A protein and the small-molecule ligand that binds it are described below.
Small molecule (SMILES): C[C@H](CS)C(=O)N1CCC[C@@H]1C(=O)O

Binding-site contacts:
Ligand atom C2 contacts residue HIS74 of chain 1.B at 3.7 Å.
Ligand atom S contacts residue CYS154 of chain 1.B at 4.0 Å.
Ligand atom S contacts residue HIS72 of chain 1.B at 4.1 Å.
Ligand atom O3 contacts residue HIS74 of chain 1.B at 3.1 Å.
Ligand atom O1 contacts residue ASP75 of chain 1.B at 3.9 Å.
Ligand atom S contacts residue HIS135 of chain 1.B at 3.4 Å (h-bond).
Ligand atom C9 contacts residue LYS106 of chain 1.B at 3.5 Å.
Ligand atom C3 contacts residue TRP45 of chain 1.B at 4.5 Å (hydrophobic).
Ligand atom O2 contacts residue LYS106 of chain 1.B at 2.9 Å (salt-bridge).
Ligand atom C6 contacts residue TYR166 of chain 1.B at 3.8 Å (hydrophobic).
Ligand atom O3 contacts residue LYS106 of chain 1.B at 3.5 Å (salt-bridge).
Ligand atom C9 contacts residue ASP75 of chain 1.B at 3.4 Å.
Ligand atom S contacts residue HIS74 of chain 1.B at 3.7 Å.
Ligand atom C1 contacts residue ASP76 of chain 1.B at 3.2 Å.
Ligand atom O1 contacts residue HIS74 of chain 1.B at 4.2 Å.
Ligand atom C5 contacts residue TYR166 of chain 1.B at 3.3 Å (hydrophobic).
Ligand atom N contacts residue HIS74 of chain 1.B at 4.2 Å.
Ligand atom C8 contacts residue ASP75 of chain 1.B at 3.9 Å.
Ligand atom S contacts residue ZN1 of chain 1.L at 2.3 Å.
Ligand atom C6 contacts residue GLU169 of chain 1.B at 4.2 Å.
Ligand atom C1 contacts residue ZN1 of chain 1.L at 3.4 Å.
Ligand atom S contacts residue ZN1 of chain 1.K at 2.3 Å.
Ligand atom O1 contacts residue TRP45 of chain 1.B at 3.9 Å.
Ligand atom C1 contacts residue ZN1 of chain 1.K at 3.2 Å.
Ligand atom C2 contacts residue TYR166 of chain 1.B at 4.1 Å (hydrophobic).
Ligand atom O2 contacts residue ASP75 of chain 1.B at 3.3 Å (salt-bridge).
Ligand atom C2 contacts residue ZN1 of chain 1.K at 3.9 Å.
Ligand atom C5 contacts residue HIS74 of chain 1.B at 4.1 Å.
Ligand atom C3 contacts residue TYR166 of chain 1.B at 3.7 Å (hydrophobic).
Ligand atom S contacts residue HIS196 of chain 1.B at 3.7 Å.
Ligand atom C4 contacts residue HIS74 of chain 1.B at 4.0 Å.
Ligand atom O3 contacts residue ASP75 of chain 1.B at 2.7 Å (salt-bridge).
Ligand atom C1 contacts residue HIS74 of chain 1.B at 3.5 Å.
Ligand atom S contacts residue ASP76 of chain 1.B at 3.7 Å.
Ligand atom C9 contacts residue HIS74 of chain 1.B at 4.3 Å.

Sequence of chain 1.B:
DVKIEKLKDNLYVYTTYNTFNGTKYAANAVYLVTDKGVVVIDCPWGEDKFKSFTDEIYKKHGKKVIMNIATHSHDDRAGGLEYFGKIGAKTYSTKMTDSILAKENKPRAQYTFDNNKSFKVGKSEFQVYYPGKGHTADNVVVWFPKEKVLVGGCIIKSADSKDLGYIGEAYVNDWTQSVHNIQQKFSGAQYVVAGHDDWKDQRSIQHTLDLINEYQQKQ